Binding-site contacts:
Ligand atom CAK contacts residue PHE116 of chain 1.A at 4.3 Å (hydrophobic).
Ligand atom CAN contacts residue LEU172 of chain 1.A at 3.9 Å (hydrophobic).
Ligand atom CLAC contacts residue PHE116 of chain 1.A at 3.7 Å.
Ligand atom CAL contacts residue ILE43 of chain 1.A at 3.9 Å (hydrophobic).
Ligand atom CAJ contacts residue LEU119 of chain 1.A at 3.7 Å (hydrophobic).
Ligand atom NAH contacts residue LEU172 of chain 1.A at 4.3 Å.
Ligand atom SAI contacts residue ILE43 of chain 1.A at 3.8 Å.
Ligand atom CAM contacts residue LEU172 of chain 1.A at 3.8 Å (hydrophobic).
Ligand atom CAL contacts residue MET118 of chain 1.A at 4.2 Å (hydrophobic).
Ligand atom CAD contacts residue VAL100 of chain 1.A at 4.2 Å (hydrophobic).
Ligand atom NAG contacts residue LEU119 of chain 1.A at 3.1 Å (h-bond).
Ligand atom NAH contacts residue MET118 of chain 1.A at 3.5 Å.
Ligand atom CAL contacts residue LEU119 of chain 1.A at 3.6 Å (hydrophobic).
Ligand atom NAG contacts residue LEU172 of chain 1.A at 3.7 Å.
Ligand atom CAJ contacts residue SER120 of chain 1.A at 3.9 Å.
Ligand atom CAN contacts residue ALA64 of chain 1.A at 4.1 Å (hydrophobic).
Ligand atom CAA contacts residue ILE43 of chain 1.A at 3.6 Å (hydrophobic).
Ligand atom CAJ contacts residue MET118 of chain 1.A at 3.9 Å (hydrophobic).
Ligand atom CAE contacts residue GLU117 of chain 1.A at 3.4 Å.
Ligand atom OAB contacts residue LEU119 of chain 1.A at 3.7 Å.
Ligand atom CAD contacts residue GLU117 of chain 1.A at 4.0 Å.
Ligand atom CAD contacts residue PHE116 of chain 1.A at 3.7 Å (hydrophobic).
Ligand atom NAH contacts residue ILE43 of chain 1.A at 4.1 Å.
Ligand atom CAM contacts residue ALA64 of chain 1.A at 3.6 Å (hydrophobic).
Ligand atom CAL contacts residue LEU172 of chain 1.A at 3.7 Å (hydrophobic).
Ligand atom CAJ contacts residue ILE43 of chain 1.A at 4.1 Å (hydrophobic).
Ligand atom NAG contacts residue ALA64 of chain 1.A at 4.0 Å.
Ligand atom CAD contacts residue ALA64 of chain 1.A at 3.9 Å (hydrophobic).
Ligand atom OAB contacts residue MET118 of chain 1.A at 3.9 Å.
Ligand atom NAH contacts residue LEU119 of chain 1.A at 2.8 Å (h-bond).
Ligand atom OAB contacts residue SER120 of chain 1.A at 3.9 Å.
Ligand atom NAG contacts residue MET118 of chain 1.A at 4.2 Å.
Ligand atom CAE contacts residue LEU119 of chain 1.A at 3.9 Å (hydrophobic).
Ligand atom CAE contacts residue ALA64 of chain 1.A at 3.4 Å (hydrophobic).
Ligand atom CAM contacts residue LEU119 of chain 1.A at 4.0 Å (hydrophobic).
Ligand atom NAH contacts residue SER120 of chain 1.A at 3.7 Å.
Ligand atom SAI contacts residue LEU172 of chain 1.A at 3.9 Å.
Ligand atom CAF contacts residue VAL51 of chain 1.A at 4.0 Å (hydrophobic).
Ligand atom CAE contacts residue PHE116 of chain 1.A at 4.3 Å (hydrophobic).
Ligand atom CAL contacts residue SER120 of chain 1.A at 4.3 Å.

A protein and the small-molecule ligand that binds it are described below.
Small molecule (SMILES): CC(=O)Nc1nc2ccc(Cl)cc2s1

Sequence of chain 1.A:
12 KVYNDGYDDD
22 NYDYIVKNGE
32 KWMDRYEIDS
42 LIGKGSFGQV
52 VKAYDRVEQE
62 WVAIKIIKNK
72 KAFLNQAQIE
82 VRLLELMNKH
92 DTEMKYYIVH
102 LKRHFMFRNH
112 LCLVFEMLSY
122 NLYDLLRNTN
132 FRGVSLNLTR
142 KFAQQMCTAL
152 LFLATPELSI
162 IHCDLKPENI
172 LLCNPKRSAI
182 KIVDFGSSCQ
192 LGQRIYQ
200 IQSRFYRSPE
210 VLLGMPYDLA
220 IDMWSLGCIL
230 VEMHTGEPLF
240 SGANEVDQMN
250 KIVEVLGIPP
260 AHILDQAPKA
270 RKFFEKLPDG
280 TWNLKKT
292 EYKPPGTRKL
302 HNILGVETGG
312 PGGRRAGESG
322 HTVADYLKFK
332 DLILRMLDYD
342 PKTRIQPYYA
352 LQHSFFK